Binding-site contacts:
Ligand atom CAQ contacts residue PHE177 of chain 1.G at 3.5 Å (hydrophobic).
Ligand atom FAC contacts residue ALA254 of chain 1.G at 3.3 Å.
Ligand atom CAJ contacts residue GLY250 of chain 1.G at 3.2 Å.
Ligand atom NAY contacts residue LEU77 of chain 1.G at 3.7 Å.
Ligand atom CBF contacts residue VFV1 of chain 1.CA at 3.7 Å.
Ligand atom CAG contacts residue THR258 of chain 1.G at 3.6 Å.
Ligand atom CAK contacts residue PHE95 of chain 1.G at 3.5 Å (hydrophobic).
Ligand atom NAY contacts residue VFV1 of chain 1.CA at 3.7 Å.
Ligand atom CAL contacts residue THR78 of chain 1.G at 3.7 Å.
Ligand atom NAZ contacts residue TYR74 of chain 1.G at 3.7 Å.
Ligand atom CAQ contacts residue VFV1 of chain 1.CA at 3.3 Å.
Ligand atom FAB contacts residue MET247 of chain 1.G at 3.5 Å.
Ligand atom CAG contacts residue HEM1 of chain 1.AA at 3.0 Å.
Ligand atom CAV contacts residue ALA254 of chain 1.G at 3.7 Å (hydrophobic).
Ligand atom CAE contacts residue TRP182 of chain 1.G at 3.2 Å (hydrophobic).
Ligand atom CAJ contacts residue MET247 of chain 1.G at 3.6 Å (hydrophobic).
Ligand atom CAU contacts residue HEM1 of chain 1.AA at 3.0 Å.
Ligand atom CAM contacts residue VFV1 of chain 1.CA at 3.2 Å.
Ligand atom CBE contacts residue PHE82 of chain 1.G at 3.6 Å (hydrophobic).
Ligand atom CAV contacts residue GLY250 of chain 1.G at 3.5 Å.
Ligand atom CAM contacts residue PHE177 of chain 1.G at 3.6 Å (hydrophobic).
Ligand atom OAA contacts residue PHE177 of chain 1.G at 3.6 Å.
Ligand atom CBH contacts residue LEU77 of chain 1.G at 3.5 Å (hydrophobic).
Ligand atom CBL contacts residue LEU77 of chain 1.G at 3.3 Å (hydrophobic).
Ligand atom CAH contacts residue TRP182 of chain 1.G at 3.1 Å (hydrophobic).
Ligand atom CAJ contacts residue LEU251 of chain 1.G at 3.5 Å (hydrophobic).
Ligand atom CAP contacts residue VFV1 of chain 1.CA at 3.6 Å.
Ligand atom OAA contacts residue VFV1 of chain 1.CA at 3.6 Å.
Ligand atom CAO contacts residue PHE95 of chain 1.G at 3.6 Å (hydrophobic).
Ligand atom CAL contacts residue VFV1 of chain 1.CA at 3.7 Å.
Ligand atom CAI contacts residue LEU77 of chain 1.G at 3.6 Å (hydrophobic).
Ligand atom OBB contacts residue VFV1 of chain 1.CA at 3.7 Å.
Ligand atom NAX contacts residue HEM1 of chain 1.AA at 2.0 Å.
Ligand atom FAB contacts residue LEU102 of chain 1.G at 3.3 Å.
Ligand atom CAP contacts residue TYR74 of chain 1.G at 3.7 Å (hydrophobic).
Ligand atom OBB contacts residue LEU77 of chain 1.G at 3.4 Å.
Ligand atom CAG contacts residue ALA254 of chain 1.G at 3.5 Å (hydrophobic).
Ligand atom CAN contacts residue GLY250 of chain 1.G at 3.0 Å.
Ligand atom CAV contacts residue PHE82 of chain 1.G at 3.7 Å (hydrophobic).
Ligand atom CAH contacts residue VFV1 of chain 1.CA at 3.6 Å.

The small molecule below binds the protein below.
Small molecule (SMILES): O=C(N[C@@H](Cn1ccnc1)c1ccc(-c2ccc(F)cc2)cc1F)c1ccc(-c2nnc(-c3ccccc3)o2)cc1

Sequence of chain 1.G:
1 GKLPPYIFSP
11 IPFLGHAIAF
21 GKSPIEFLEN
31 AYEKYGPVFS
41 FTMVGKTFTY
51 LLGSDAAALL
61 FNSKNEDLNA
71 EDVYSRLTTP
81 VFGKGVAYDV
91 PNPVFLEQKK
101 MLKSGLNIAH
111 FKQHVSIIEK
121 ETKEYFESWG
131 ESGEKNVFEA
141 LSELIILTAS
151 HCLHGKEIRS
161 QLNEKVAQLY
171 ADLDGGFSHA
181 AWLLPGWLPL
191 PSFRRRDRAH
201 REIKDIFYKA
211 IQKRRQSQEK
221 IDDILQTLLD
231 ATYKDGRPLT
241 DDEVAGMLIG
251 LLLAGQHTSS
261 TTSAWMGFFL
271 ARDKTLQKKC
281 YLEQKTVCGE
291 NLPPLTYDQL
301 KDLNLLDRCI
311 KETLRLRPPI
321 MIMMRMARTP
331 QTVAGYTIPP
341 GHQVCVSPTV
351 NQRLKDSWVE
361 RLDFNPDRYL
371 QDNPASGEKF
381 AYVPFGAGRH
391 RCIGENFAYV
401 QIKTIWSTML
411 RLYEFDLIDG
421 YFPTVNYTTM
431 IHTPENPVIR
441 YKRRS